Sequence of chain 10.A:
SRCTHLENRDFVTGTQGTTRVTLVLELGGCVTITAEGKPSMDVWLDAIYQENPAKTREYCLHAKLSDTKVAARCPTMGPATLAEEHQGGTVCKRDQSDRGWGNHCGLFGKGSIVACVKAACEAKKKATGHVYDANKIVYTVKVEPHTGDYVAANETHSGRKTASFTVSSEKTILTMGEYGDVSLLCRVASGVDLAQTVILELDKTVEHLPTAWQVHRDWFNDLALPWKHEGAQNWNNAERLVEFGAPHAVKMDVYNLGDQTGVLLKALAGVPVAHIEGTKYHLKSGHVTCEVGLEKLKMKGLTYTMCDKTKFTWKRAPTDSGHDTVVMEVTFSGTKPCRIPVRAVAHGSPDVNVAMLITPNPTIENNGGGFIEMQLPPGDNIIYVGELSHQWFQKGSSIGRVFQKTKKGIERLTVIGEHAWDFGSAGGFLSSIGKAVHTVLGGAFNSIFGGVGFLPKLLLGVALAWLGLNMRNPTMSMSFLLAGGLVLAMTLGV

Binding-site contacts:
Ligand atom C3 contacts residue ASN154 of chain 10.A at 3.8 Å.
Ligand atom C2 contacts residue ASN154 of chain 10.A at 2.4 Å.
Ligand atom O7 contacts residue ASN154 of chain 10.A at 3.4 Å (h-bond).
Ligand atom O5 contacts residue HIS104 of chain 10.B at 3.1 Å.
Ligand atom C4 contacts residue HIS104 of chain 10.B at 4.5 Å.
Ligand atom C8 contacts residue HIS104 of chain 10.B at 4.5 Å.
Ligand atom N2 contacts residue ASN154 of chain 10.A at 2.9 Å (h-bond).
Ligand atom C4 contacts residue ASN154 of chain 10.A at 4.2 Å.
Ligand atom C1 contacts residue ASN154 of chain 10.A at 1.4 Å.
Ligand atom O5 contacts residue ASN154 of chain 10.A at 2.3 Å (h-bond).
Ligand atom C5 contacts residue HIS104 of chain 10.B at 3.2 Å.
Ligand atom C6 contacts residue HIS104 of chain 10.B at 3.5 Å.
Ligand atom C1 contacts residue HIS104 of chain 10.B at 3.7 Å.
Ligand atom C6 contacts residue VAL250 of chain 10.B at 4.3 Å (hydrophobic).
Ligand atom C5 contacts residue ASN154 of chain 10.A at 3.6 Å.
Ligand atom C8 contacts residue ASN154 of chain 10.A at 3.7 Å.
Ligand atom C7 contacts residue ASN154 of chain 10.A at 3.4 Å.

A small-molecule ligand and the protein it binds are described below.
Small molecule (SMILES): CC(=O)N[C@H]1[C@H](O[C@H]2[C@H](O)[C@@H](NC(C)=O)CO[C@@H]2CO[C@@H]2O[C@@H](C)[C@@H](O)[C@@H](O)[C@@H]2O)O[C@H](CO)[C@@H](O)[C@@H]1O

Sequence of chain 10.B:
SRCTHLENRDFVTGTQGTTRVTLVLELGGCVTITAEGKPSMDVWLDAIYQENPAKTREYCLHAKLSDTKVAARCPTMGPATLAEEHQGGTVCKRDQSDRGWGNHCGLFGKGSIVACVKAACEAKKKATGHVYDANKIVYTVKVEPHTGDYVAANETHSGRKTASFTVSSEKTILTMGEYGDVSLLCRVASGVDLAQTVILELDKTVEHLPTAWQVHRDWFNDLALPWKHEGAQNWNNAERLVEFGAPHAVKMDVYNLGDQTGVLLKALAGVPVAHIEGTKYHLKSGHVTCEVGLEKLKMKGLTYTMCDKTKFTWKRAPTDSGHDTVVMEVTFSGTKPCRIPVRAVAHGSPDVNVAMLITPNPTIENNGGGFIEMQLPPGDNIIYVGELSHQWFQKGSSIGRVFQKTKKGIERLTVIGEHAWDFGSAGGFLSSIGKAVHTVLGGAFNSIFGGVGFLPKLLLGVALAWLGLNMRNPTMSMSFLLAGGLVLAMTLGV